Sequence of chain 1.A:
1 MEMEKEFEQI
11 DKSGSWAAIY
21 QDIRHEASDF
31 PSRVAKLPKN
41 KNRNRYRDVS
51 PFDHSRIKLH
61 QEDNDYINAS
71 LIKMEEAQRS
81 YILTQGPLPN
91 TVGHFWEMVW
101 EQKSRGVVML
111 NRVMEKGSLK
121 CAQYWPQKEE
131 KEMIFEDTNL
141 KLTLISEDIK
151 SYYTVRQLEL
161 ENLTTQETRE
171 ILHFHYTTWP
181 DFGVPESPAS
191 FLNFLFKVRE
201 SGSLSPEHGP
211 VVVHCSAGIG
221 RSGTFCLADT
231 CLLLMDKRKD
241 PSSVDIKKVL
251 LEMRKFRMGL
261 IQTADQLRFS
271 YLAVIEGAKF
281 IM

Binding-site contacts:
Ligand atom S12 contacts residue SER201 of chain 1.A at 4.2 Å.
Ligand atom C10 contacts residue GLN157 of chain 1.A at 3.1 Å.
Ligand atom C01 contacts residue VAL155 of chain 1.A at 3.1 Å (hydrophobic).
Ligand atom C01 contacts residue GLN157 of chain 1.A at 3.2 Å.
Ligand atom O14 contacts residue LEU172 of chain 1.A at 3.9 Å.
Ligand atom C15 contacts residue GLU200 of chain 1.A at 4.3 Å.
Ligand atom C15 contacts residue LEU172 of chain 1.A at 3.8 Å (hydrophobic).
Ligand atom C04 contacts residue SER146 of chain 1.A at 4.2 Å.
Ligand atom C09 contacts residue LEU172 of chain 1.A at 4.1 Å (hydrophobic).
Ligand atom C01 contacts residue ASP148 of chain 1.A at 4.1 Å.
Ligand atom S12 contacts residue LEU172 of chain 1.A at 4.4 Å.
Ligand atom C07 contacts residue VAL155 of chain 1.A at 4.2 Å (hydrophobic).
Ligand atom C05 contacts residue GLN157 of chain 1.A at 3.9 Å.
Ligand atom C01 contacts residue ARG156 of chain 1.A at 3.6 Å.
Ligand atom C01 contacts residue SER146 of chain 1.A at 2.9 Å.
Ligand atom C03 contacts residue SER146 of chain 1.A at 3.5 Å.
Ligand atom C15 contacts residue SER201 of chain 1.A at 2.6 Å.
Ligand atom C01 contacts residue GLU147 of chain 1.A at 3.9 Å.
Ligand atom C03 contacts residue GLN157 of chain 1.A at 3.8 Å.
Ligand atom C02 contacts residue ASP148 of chain 1.A at 3.7 Å.
Ligand atom C02 contacts residue GLN157 of chain 1.A at 4.2 Å.
Ligand atom C02 contacts residue VAL155 of chain 1.A at 3.6 Å (hydrophobic).
Ligand atom C02 contacts residue GLU147 of chain 1.A at 4.4 Å.
Ligand atom O14 contacts residue ARG105 of chain 1.A at 4.3 Å.
Ligand atom C02 contacts residue SER146 of chain 1.A at 3.4 Å.
Ligand atom C06 contacts residue VAL155 of chain 1.A at 4.2 Å (hydrophobic).
Ligand atom C09 contacts residue GLN157 of chain 1.A at 3.8 Å.

This protein binds this small molecule.
Small molecule (SMILES): CC[C@H](C)c1ccc(NS(C)(=O)=O)cc1